Binding-site contacts:
Ligand atom C14 contacts residue PHE338 of chain 1.A at 3.9 Å (hydrophobic).
Ligand atom C20 contacts residue ALA243 of chain 1.A at 3.7 Å (hydrophobic).
Ligand atom C19 contacts residue ALA243 of chain 1.A at 3.7 Å (hydrophobic).
Ligand atom C4 contacts residue GLY184 of chain 1.B at 3.8 Å.
Ligand atom N17 contacts residue SER185 of chain 1.B at 3.7 Å.
Ligand atom N15 contacts residue GLY184 of chain 1.B at 3.5 Å.
Ligand atom C21 contacts residue LEU237 of chain 1.A at 3.8 Å (hydrophobic).
Ligand atom C16 contacts residue ILE242 of chain 1.A at 3.6 Å (hydrophobic).
Ligand atom N15 contacts residue LEU237 of chain 1.A at 3.9 Å.
Ligand atom N15 contacts residue ARG181 of chain 1.B at 3.0 Å (salt-bridge).
Ligand atom N5 contacts residue ARG181 of chain 1.B at 3.0 Å (salt-bridge).
Ligand atom C4 contacts residue ARG181 of chain 1.B at 3.6 Å.
Ligand atom O1 contacts residue EDO1 of chain 1.F at 2.5 Å (h-bond).
Ligand atom N17 contacts residue ILE242 of chain 1.A at 2.9 Å (h-bond).
Ligand atom C19 contacts residue ARG181 of chain 1.B at 3.3 Å.
Ligand atom C6 contacts residue TRP339 of chain 1.A at 3.6 Å (hydrophobic).
Ligand atom C21 contacts residue ALA243 of chain 1.A at 3.9 Å (hydrophobic).
Ligand atom N15 contacts residue SER185 of chain 1.B at 3.8 Å.
Ligand atom C9 contacts residue PHE338 of chain 1.A at 3.9 Å (hydrophobic).
Ligand atom N29 contacts residue ILE242 of chain 1.A at 3.6 Å.
Ligand atom C25 contacts residue TYR232 of chain 1.A at 3.8 Å (hydrophobic).
Ligand atom C28 contacts residue SER169 of chain 1.B at 3.8 Å.
Ligand atom C25 contacts residue TYR228 of chain 1.A at 3.8 Å (hydrophobic).
Ligand atom C18 contacts residue ARG181 of chain 1.B at 3.7 Å.
Ligand atom N17 contacts residue SER186 of chain 1.B at 3.8 Å.
Ligand atom N17 contacts residue ALA243 of chain 1.A at 3.8 Å.
Ligand atom C28 contacts residue VAL168 of chain 1.B at 3.6 Å (hydrophobic).
Ligand atom C20 contacts residue LEU237 of chain 1.A at 3.6 Å (hydrophobic).
Ligand atom C24 contacts residue ILE227 of chain 1.A at 3.8 Å (hydrophobic).
Ligand atom C14 contacts residue TRP339 of chain 1.A at 3.5 Å (hydrophobic).
Ligand atom C18 contacts residue SER185 of chain 1.B at 3.3 Å.
Ligand atom C27 contacts residue SER169 of chain 1.B at 3.5 Å.
Ligand atom C2 contacts residue EDO1 of chain 1.F at 3.5 Å.
Ligand atom C20 contacts residue ARG181 of chain 1.B at 3.5 Å.
Ligand atom N5 contacts residue GLY184 of chain 1.B at 3.6 Å (h-bond).
Ligand atom C28 contacts residue ARG181 of chain 1.B at 3.5 Å.
Ligand atom C10 contacts residue GLY236 of chain 1.A at 3.8 Å.
Ligand atom C18 contacts residue ALA243 of chain 1.A at 3.4 Å (hydrophobic).
Ligand atom C18 contacts residue VAL168 of chain 1.B at 3.4 Å (hydrophobic).
Ligand atom C26 contacts residue MET114 of chain 1.B at 3.8 Å (hydrophobic).

Sequence of chain 1.A:
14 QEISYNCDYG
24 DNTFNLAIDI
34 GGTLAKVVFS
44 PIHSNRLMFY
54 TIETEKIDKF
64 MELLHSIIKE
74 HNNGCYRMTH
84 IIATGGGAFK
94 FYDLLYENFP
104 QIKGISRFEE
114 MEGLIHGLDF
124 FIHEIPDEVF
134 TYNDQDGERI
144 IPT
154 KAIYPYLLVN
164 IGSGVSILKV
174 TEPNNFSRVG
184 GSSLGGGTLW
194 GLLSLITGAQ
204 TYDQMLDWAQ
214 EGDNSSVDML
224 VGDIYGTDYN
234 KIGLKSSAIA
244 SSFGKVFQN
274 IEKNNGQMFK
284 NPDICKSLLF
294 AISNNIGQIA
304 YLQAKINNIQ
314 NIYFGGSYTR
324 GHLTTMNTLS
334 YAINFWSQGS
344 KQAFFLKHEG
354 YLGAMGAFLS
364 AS

Sequence of chain 1.B:
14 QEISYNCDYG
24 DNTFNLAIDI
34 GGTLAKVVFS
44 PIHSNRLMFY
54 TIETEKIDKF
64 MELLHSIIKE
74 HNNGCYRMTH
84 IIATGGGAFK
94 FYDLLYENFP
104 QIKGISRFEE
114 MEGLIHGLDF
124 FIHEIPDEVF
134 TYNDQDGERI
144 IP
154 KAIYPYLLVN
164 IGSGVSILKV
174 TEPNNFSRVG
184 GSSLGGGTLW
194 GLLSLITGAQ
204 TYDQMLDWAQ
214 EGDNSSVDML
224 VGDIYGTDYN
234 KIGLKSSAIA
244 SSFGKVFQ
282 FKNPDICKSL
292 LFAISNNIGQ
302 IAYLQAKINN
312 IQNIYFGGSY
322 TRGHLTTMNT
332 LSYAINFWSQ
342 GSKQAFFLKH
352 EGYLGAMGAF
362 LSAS

This small molecule binds to this protein.
Small molecule (SMILES): CC(C)(C)c1ccc(CNc2nc3n(n2)C(=O)CC(CN2CCCCC2)=N3)cc1